Sequence of chain 1.A:
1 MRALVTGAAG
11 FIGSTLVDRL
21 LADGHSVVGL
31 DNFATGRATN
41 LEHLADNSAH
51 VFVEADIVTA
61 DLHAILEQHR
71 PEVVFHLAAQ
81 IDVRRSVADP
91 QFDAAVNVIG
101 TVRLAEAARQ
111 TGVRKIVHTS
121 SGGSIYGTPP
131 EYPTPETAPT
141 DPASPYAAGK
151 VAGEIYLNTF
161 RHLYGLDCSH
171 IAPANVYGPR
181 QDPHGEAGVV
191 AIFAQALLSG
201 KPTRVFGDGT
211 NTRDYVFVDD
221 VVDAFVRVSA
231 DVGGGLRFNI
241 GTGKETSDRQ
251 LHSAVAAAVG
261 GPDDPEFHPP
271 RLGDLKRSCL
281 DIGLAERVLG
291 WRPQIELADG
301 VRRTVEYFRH

Binding-site contacts:
Ligand atom O2A contacts residue GDU1 of chain 1.F at 0.0 Å (h-bond).
Ligand atom C3C contacts residue GDU1 of chain 1.F at 0.0 Å.
Ligand atom C5C contacts residue GDU1 of chain 1.F at 0.1 Å.
Ligand atom O1A contacts residue GDU1 of chain 1.F at 0.1 Å (h-bond).
Ligand atom O1B contacts residue GDU1 of chain 1.F at 0.3 Å (h-bond).
Ligand atom O4 contacts residue GDU1 of chain 1.F at 0.0 Å (h-bond).
Ligand atom C2' contacts residue GDU1 of chain 1.F at 1.2 Å.
Ligand atom C4 contacts residue GDU1 of chain 1.F at 0.0 Å.
Ligand atom N3 contacts residue GDU1 of chain 1.F at 0.0 Å (h-bond).
Ligand atom C2 contacts residue GDU1 of chain 1.F at 0.0 Å.
Ligand atom O6' contacts residue ASN175 of chain 1.A at 2.6 Å (h-bond).
Ligand atom O4' contacts residue TYR146 of chain 1.A at 2.6 Å (h-bond).
Ligand atom C2C contacts residue GDU1 of chain 1.F at 0.0 Å.
Ligand atom C1C contacts residue GDU1 of chain 1.F at 0.0 Å.
Ligand atom O2 contacts residue GDU1 of chain 1.F at 0.0 Å (h-bond).
Ligand atom C3' contacts residue GDU1 of chain 1.F at 0.8 Å.
Ligand atom C4' contacts residue GDU1 of chain 1.F at 0.5 Å.
Ligand atom O2B contacts residue GDU1 of chain 1.F at 0.6 Å (h-bond).
Ligand atom O3A contacts residue GDU1 of chain 1.F at 0.1 Å (h-bond).
Ligand atom PA contacts residue GDU1 of chain 1.F at 0.1 Å.
Ligand atom O2C contacts residue GDU1 of chain 1.F at 0.0 Å (h-bond).
Ligand atom C6' contacts residue GDU1 of chain 1.F at 0.7 Å.
Ligand atom O4C contacts residue GDU1 of chain 1.F at 0.0 Å (h-bond).
Ligand atom O4' contacts residue SER121 of chain 1.A at 2.6 Å (h-bond).
Ligand atom PB contacts residue GDU1 of chain 1.F at 0.2 Å.
Ligand atom O3' contacts residue GDU1 of chain 1.F at 1.0 Å.
Ligand atom O5' contacts residue GDU1 of chain 1.F at 1.8 Å.
Ligand atom N1 contacts residue GDU1 of chain 1.F at 0.0 Å (h-bond).
Ligand atom C5' contacts residue GDU1 of chain 1.F at 0.8 Å.
Ligand atom O6' contacts residue GDU1 of chain 1.F at 1.5 Å (h-bond).
Ligand atom C1' contacts residue GDU1 of chain 1.F at 1.7 Å.
Ligand atom O4' contacts residue GDU1 of chain 1.F at 0.3 Å (h-bond).
Ligand atom O3C contacts residue ASP248 of chain 1.A at 2.6 Å (salt-bridge).
Ligand atom O5C contacts residue GDU1 of chain 1.F at 0.0 Å (h-bond).
Ligand atom C5 contacts residue GDU1 of chain 1.F at 0.0 Å.
Ligand atom O3B contacts residue GDU1 of chain 1.F at 1.1 Å (h-bond).
Ligand atom O2' contacts residue GDU1 of chain 1.F at 1.0 Å (h-bond).
Ligand atom C4C contacts residue GDU1 of chain 1.F at 0.0 Å.
Ligand atom C6 contacts residue GDU1 of chain 1.F at 0.0 Å.
Ligand atom O3C contacts residue GDU1 of chain 1.F at 0.0 Å (h-bond).

This small molecule binds to this protein.
Small molecule (SMILES): O=c1ccn([C@@H]2O[C@H](CO[P](=O)(O)O[P](=O)(O)O[C@H]3O[C@H](CO)[C@@H](O)[C@H](O)[C@H]3O)[C@@H](O)[C@H]2O)c(=O)[nH]1